The small molecule below binds the protein below.
Small molecule (SMILES): Nc1ccn([C@H]2C[C@H](O)[C@@H](COP(=O)(O)O)O2)c(=O)n1

Binding-site contacts:
Ligand atom C1' contacts residue LYS682 of chain 2.A at 4.5 Å.
Ligand atom N4 contacts residue GLY198 of chain 2.A at 3.8 Å.
Ligand atom O2 contacts residue TRP201 of chain 2.A at 4.3 Å.
Ligand atom OP1 contacts residue PRO423 of chain 2.A at 3.6 Å.
Ligand atom O3' contacts residue LYS682 of chain 2.A at 3.1 Å (salt-bridge).
Ligand atom C3' contacts residue LYS682 of chain 2.A at 3.8 Å.
Ligand atom O5' contacts residue TRP201 of chain 2.A at 3.6 Å.
Ligand atom C6 contacts residue TRP201 of chain 2.A at 3.5 Å (hydrophobic).
Ligand atom O2 contacts residue LEU197 of chain 2.A at 4.0 Å.
Ligand atom C1' contacts residue TRP201 of chain 2.A at 4.5 Å (hydrophobic).
Ligand atom N4 contacts residue TRP201 of chain 2.A at 3.8 Å.
Ligand atom C3' contacts residue TRP201 of chain 2.A at 4.1 Å (hydrophobic).
Ligand atom C4 contacts residue TRP201 of chain 2.A at 3.3 Å (hydrophobic).
Ligand atom N4 contacts residue ASP199 of chain 2.A at 4.0 Å.
Ligand atom O4' contacts residue TRP201 of chain 2.A at 4.5 Å.
Ligand atom C2' contacts residue LYS682 of chain 2.A at 3.6 Å.
Ligand atom O2 contacts residue LYS682 of chain 2.A at 4.2 Å.
Ligand atom N1 contacts residue TRP201 of chain 2.A at 4.0 Å.
Ligand atom C2 contacts residue TRP201 of chain 2.A at 3.9 Å (hydrophobic).
Ligand atom C2' contacts residue TRP201 of chain 2.A at 3.7 Å (hydrophobic).
Ligand atom N3 contacts residue TRP201 of chain 2.A at 3.6 Å.
Ligand atom C5 contacts residue TRP201 of chain 2.A at 3.4 Å (hydrophobic).
Ligand atom C4' contacts residue TRP201 of chain 2.A at 4.3 Å (hydrophobic).
Ligand atom C5' contacts residue TRP201 of chain 2.A at 3.5 Å (hydrophobic).

Sequence of chain 2.A:
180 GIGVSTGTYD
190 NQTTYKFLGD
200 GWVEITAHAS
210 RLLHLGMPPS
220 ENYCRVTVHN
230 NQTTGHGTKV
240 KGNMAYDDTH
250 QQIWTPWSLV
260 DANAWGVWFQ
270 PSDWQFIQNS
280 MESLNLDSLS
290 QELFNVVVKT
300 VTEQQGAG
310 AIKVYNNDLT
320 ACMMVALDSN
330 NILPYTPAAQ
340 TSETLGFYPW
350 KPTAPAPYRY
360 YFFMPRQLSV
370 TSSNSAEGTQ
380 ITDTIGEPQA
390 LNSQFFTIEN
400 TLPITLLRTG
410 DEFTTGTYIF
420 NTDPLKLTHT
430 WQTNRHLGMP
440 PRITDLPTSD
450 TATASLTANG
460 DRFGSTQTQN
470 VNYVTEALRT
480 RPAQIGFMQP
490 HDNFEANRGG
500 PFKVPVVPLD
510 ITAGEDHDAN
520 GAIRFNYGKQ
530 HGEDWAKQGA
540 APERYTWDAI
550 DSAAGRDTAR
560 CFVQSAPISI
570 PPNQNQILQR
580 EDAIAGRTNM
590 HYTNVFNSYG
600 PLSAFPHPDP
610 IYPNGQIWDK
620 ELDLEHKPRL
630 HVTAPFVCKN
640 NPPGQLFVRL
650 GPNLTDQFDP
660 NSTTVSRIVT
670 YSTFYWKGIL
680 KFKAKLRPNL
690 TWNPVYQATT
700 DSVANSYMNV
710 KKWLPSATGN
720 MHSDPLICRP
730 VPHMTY